The small molecule below binds the protein below.
Small molecule (SMILES): COCc1nc2cnc3cc(-c4c(C)noc4C)c(OC[C@H]4CCNC4)cc3c2n1[C@H](C)c1ccccc1

Sequence of chain 1.A:
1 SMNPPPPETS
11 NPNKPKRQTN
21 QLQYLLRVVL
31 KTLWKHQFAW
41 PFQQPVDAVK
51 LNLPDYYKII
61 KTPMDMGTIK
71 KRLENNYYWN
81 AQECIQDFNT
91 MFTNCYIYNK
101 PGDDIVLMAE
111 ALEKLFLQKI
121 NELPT

Binding-site contacts:
Ligand atom N10 contacts residue TRP40 of chain 1.A at 3.3 Å.
Ligand atom C28 contacts residue ASN99 of chain 1.A at 4.0 Å.
Ligand atom N14 contacts residue PRO41 of chain 1.A at 3.6 Å (h-bond).
Ligand atom O33 contacts residue ILE105 of chain 1.A at 3.8 Å.
Ligand atom C15 contacts residue PRO41 of chain 1.A at 4.0 Å (hydrophobic).
Ligand atom C09 contacts residue LEU51 of chain 1.A at 4.1 Å (hydrophobic).
Ligand atom C28 contacts residue LEU53 of chain 1.A at 3.7 Å (hydrophobic).
Ligand atom N25 contacts residue ASN99 of chain 1.A at 3.8 Å.
Ligand atom C68 contacts residue ASP104 of chain 1.A at 3.8 Å.
Ligand atom C37 contacts residue ILE105 of chain 1.A at 3.9 Å (hydrophobic).
Ligand atom C21 contacts residue PRO41 of chain 1.A at 3.9 Å (hydrophobic).
Ligand atom N14 contacts residue LEU51 of chain 1.A at 3.8 Å.
Ligand atom C09 contacts residue TRP40 of chain 1.A at 3.6 Å (hydrophobic).
Ligand atom C64 contacts residue ILE105 of chain 1.A at 3.9 Å (hydrophobic).
Ligand atom C21 contacts residue PHE42 of chain 1.A at 3.4 Å (hydrophobic).
Ligand atom C15 contacts residue LEU51 of chain 1.A at 3.6 Å (hydrophobic).
Ligand atom C57 contacts residue LEU51 of chain 1.A at 3.9 Å (hydrophobic).
Ligand atom C19 contacts residue ILE105 of chain 1.A at 4.0 Å (hydrophobic).
Ligand atom N54 contacts residue LEU51 of chain 1.A at 3.9 Å.
Ligand atom C20 contacts residue ILE105 of chain 1.A at 3.8 Å (hydrophobic).
Ligand atom N10 contacts residue LEU51 of chain 1.A at 4.1 Å.
Ligand atom C53 contacts residue LEU51 of chain 1.A at 3.7 Å (hydrophobic).
Ligand atom C06 contacts residue TRP40 of chain 1.A at 4.1 Å (hydrophobic).
Ligand atom C39 contacts residue TYR98 of chain 1.A at 4.0 Å (hydrophobic).
Ligand atom C66 contacts residue ILE105 of chain 1.A at 4.0 Å (hydrophobic).
Ligand atom C16 contacts residue LEU51 of chain 1.A at 4.0 Å (hydrophobic).
Ligand atom C52 contacts residue LEU51 of chain 1.A at 3.8 Å (hydrophobic).
Ligand atom O26 contacts residue ASN99 of chain 1.A at 3.2 Å (h-bond).
Ligand atom C11 contacts residue TRP40 of chain 1.A at 3.8 Å (hydrophobic).
Ligand atom O26 contacts residue TYR56 of chain 1.A at 3.7 Å.
Ligand atom C37 contacts residue ASN99 of chain 1.A at 3.4 Å.
Ligand atom C62 contacts residue TRP40 of chain 1.A at 3.6 Å (hydrophobic).
Ligand atom C21 contacts residue ILE105 of chain 1.A at 3.8 Å (hydrophobic).
Ligand atom N25 contacts residue CYS95 of chain 1.A at 4.0 Å.
Ligand atom C27 contacts residue ASN99 of chain 1.A at 3.9 Å.
Ligand atom C47 contacts residue ASP104 of chain 1.A at 3.8 Å.
Ligand atom C11 contacts residue LEU51 of chain 1.A at 3.8 Å (hydrophobic).
Ligand atom C16 contacts residue PRO41 of chain 1.A at 4.0 Å (hydrophobic).
Ligand atom C28 contacts residue TYR98 of chain 1.A at 3.6 Å (hydrophobic).
Ligand atom C39 contacts residue ASN99 of chain 1.A at 3.5 Å.